Binding-site contacts:
Ligand atom C7 contacts residue ASN1134 of chain 1.I at 3.7 Å.
Ligand atom C3 contacts residue ASN1134 of chain 1.I at 3.8 Å.
Ligand atom O6 contacts residue ASN1134 of chain 1.I at 3.8 Å.
Ligand atom C1 contacts residue ASN1134 of chain 1.I at 1.4 Å.
Ligand atom C2 contacts residue ASN1134 of chain 1.I at 2.5 Å.
Ligand atom C5 contacts residue ASN1134 of chain 1.I at 3.6 Å.
Ligand atom C6 contacts residue ASN1134 of chain 1.I at 4.3 Å.
Ligand atom N2 contacts residue ASN1134 of chain 1.I at 2.9 Å (h-bond).
Ligand atom C4 contacts residue ASN1134 of chain 1.I at 4.2 Å.
Ligand atom O5 contacts residue ASN1134 of chain 1.I at 2.3 Å (h-bond).
Ligand atom C8 contacts residue ILE1132 of chain 1.I at 4.0 Å (hydrophobic).
Ligand atom O7 contacts residue ASN1134 of chain 1.I at 4.0 Å.

The small molecule below binds the protein below.
Small molecule (SMILES): CC(=O)N[C@H]1[C@H](O[C@H]2[C@H](O)[C@@H](NC(C)=O)CO[C@@H]2CO)O[C@H](CO)[C@@H](O)[C@@H]1O

Sequence of chain 1.I:
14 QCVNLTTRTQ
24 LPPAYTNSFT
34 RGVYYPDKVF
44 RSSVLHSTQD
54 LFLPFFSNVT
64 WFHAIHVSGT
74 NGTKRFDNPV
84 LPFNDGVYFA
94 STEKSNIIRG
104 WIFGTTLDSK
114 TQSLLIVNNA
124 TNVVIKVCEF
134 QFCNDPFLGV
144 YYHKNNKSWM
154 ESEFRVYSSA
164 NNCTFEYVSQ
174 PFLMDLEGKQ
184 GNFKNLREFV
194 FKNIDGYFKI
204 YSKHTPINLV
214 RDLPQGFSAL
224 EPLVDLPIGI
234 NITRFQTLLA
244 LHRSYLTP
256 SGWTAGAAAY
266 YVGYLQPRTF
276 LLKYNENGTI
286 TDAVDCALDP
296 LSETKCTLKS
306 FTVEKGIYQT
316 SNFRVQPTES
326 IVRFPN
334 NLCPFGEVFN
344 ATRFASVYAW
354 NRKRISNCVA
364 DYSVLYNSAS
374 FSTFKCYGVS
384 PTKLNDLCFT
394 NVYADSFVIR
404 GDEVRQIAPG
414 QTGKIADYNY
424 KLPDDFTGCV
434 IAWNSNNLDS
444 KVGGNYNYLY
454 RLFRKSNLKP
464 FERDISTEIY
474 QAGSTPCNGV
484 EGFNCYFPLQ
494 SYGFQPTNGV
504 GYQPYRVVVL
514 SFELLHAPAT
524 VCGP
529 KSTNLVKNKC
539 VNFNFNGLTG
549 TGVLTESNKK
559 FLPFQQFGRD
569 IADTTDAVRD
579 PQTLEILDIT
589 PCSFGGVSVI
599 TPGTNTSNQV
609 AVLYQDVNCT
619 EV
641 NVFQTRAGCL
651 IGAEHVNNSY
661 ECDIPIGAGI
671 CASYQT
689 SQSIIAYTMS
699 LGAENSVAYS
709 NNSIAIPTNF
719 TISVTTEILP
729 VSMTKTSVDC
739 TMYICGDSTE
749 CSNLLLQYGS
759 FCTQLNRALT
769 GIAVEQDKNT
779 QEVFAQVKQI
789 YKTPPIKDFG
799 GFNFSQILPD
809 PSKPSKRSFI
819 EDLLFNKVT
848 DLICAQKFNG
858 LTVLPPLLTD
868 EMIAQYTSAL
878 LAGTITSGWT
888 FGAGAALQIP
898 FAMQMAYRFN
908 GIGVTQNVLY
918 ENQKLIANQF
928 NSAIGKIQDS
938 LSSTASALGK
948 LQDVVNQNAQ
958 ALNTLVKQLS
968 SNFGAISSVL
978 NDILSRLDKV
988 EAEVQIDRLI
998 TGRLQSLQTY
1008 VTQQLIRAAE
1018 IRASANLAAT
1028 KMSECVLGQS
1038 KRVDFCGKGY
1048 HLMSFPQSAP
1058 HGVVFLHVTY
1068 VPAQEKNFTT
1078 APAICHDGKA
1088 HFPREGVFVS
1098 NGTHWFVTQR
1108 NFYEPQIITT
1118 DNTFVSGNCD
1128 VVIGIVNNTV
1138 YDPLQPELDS